Binding-site contacts:
Ligand atom C1 contacts residue ASN280 of chain 1.K at 1.5 Å.
Ligand atom C8 contacts residue ASN278 of chain 1.K at 3.4 Å.
Ligand atom C3 contacts residue ASN280 of chain 1.K at 3.8 Å.
Ligand atom N2 contacts residue ASN278 of chain 1.K at 4.2 Å.
Ligand atom C2 contacts residue ASN280 of chain 1.K at 2.5 Å.
Ligand atom C4 contacts residue ASN280 of chain 1.K at 4.3 Å.
Ligand atom C7 contacts residue ASN278 of chain 1.K at 3.6 Å.
Ligand atom O7 contacts residue ASN280 of chain 1.K at 4.0 Å.
Ligand atom O7 contacts residue ASN278 of chain 1.K at 3.7 Å.
Ligand atom C5 contacts residue ASN280 of chain 1.K at 3.7 Å.
Ligand atom N2 contacts residue ASN280 of chain 1.K at 2.9 Å (h-bond).
Ligand atom O5 contacts residue ASN280 of chain 1.K at 2.4 Å (h-bond).
Ligand atom C7 contacts residue ASN280 of chain 1.K at 3.7 Å.
Ligand atom O6 contacts residue ASN280 of chain 1.K at 4.4 Å.

Sequence of chain 1.K:
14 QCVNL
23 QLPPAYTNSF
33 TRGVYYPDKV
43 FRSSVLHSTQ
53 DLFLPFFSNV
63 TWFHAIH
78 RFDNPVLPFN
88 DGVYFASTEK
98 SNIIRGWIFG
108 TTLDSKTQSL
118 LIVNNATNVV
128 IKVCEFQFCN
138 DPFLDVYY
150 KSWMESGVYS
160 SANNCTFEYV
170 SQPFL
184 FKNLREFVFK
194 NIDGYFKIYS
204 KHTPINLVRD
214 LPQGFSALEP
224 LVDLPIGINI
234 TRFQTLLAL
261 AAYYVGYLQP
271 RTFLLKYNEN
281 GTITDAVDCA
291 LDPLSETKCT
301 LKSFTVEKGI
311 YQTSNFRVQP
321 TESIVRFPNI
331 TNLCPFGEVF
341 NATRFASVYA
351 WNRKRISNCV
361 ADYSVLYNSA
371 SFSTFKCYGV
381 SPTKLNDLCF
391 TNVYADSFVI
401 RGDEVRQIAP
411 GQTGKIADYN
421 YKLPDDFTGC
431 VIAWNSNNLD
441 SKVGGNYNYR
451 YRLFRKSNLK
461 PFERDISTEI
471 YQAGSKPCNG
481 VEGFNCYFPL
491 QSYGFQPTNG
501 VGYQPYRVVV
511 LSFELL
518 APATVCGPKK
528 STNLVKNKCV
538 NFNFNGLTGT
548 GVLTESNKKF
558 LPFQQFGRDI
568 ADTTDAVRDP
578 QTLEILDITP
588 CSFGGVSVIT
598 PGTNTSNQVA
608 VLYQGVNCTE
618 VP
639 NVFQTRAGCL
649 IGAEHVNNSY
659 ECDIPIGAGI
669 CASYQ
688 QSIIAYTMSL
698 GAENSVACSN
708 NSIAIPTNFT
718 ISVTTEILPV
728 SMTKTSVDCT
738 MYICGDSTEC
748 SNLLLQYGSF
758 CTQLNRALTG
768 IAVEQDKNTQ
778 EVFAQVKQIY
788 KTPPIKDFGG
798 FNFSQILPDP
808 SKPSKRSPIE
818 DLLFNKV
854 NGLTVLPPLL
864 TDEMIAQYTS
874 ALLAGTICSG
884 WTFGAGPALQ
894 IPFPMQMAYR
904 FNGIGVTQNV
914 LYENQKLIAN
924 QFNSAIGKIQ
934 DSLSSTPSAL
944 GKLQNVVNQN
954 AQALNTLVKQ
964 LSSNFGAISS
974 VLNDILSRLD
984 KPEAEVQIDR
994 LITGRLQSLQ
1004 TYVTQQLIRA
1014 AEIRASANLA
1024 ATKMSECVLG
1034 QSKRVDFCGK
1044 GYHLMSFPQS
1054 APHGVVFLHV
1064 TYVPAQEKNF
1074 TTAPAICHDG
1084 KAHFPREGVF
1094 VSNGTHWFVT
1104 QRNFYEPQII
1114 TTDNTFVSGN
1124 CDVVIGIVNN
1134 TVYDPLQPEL

A small-molecule ligand and the protein it binds are described below.
Small molecule (SMILES): CC(=O)N[C@@H]1[C@@H](O)[C@H](O)[C@@H](CO)O[C@H]1O